This small molecule binds to this protein.
Small molecule (SMILES): Oc1cc(Cl)ccc1Oc1ccc(Cl)cc1Cl

Binding-site contacts:
Ligand atom O17 contacts residue NAD1 of chain 2.E at 2.6 Å (h-bond).
Ligand atom O17 contacts residue LYS190 of chain 2.B at 3.8 Å.
Ligand atom C10 contacts residue ALA224 of chain 2.B at 4.0 Å (hydrophobic).
Ligand atom C3 contacts residue ILE274 of chain 2.B at 3.9 Å (hydrophobic).
Ligand atom CL14 contacts residue ILE274 of chain 2.B at 3.8 Å.
Ligand atom CL15 contacts residue ALA124 of chain 2.B at 3.5 Å.
Ligand atom C4 contacts residue ILE228 of chain 2.B at 4.0 Å (hydrophobic).
Ligand atom C8 contacts residue NAD1 of chain 2.E at 4.1 Å.
Ligand atom C6 contacts residue NAD1 of chain 2.E at 3.5 Å.
Ligand atom C4 contacts residue NAD1 of chain 2.E at 3.4 Å.
Ligand atom C3 contacts residue ILE228 of chain 2.B at 3.9 Å (hydrophobic).
Ligand atom CL16 contacts residue NAD1 of chain 2.E at 3.4 Å.
Ligand atom C12 contacts residue MET186 of chain 2.B at 4.0 Å (hydrophobic).
Ligand atom C1 contacts residue TYR172 of chain 2.B at 3.8 Å (hydrophobic).
Ligand atom CL14 contacts residue PHE273 of chain 2.B at 3.8 Å.
Ligand atom C9 contacts residue ALA122 of chain 2.B at 3.9 Å (hydrophobic).
Ligand atom C1 contacts residue TYR182 of chain 2.B at 3.4 Å (hydrophobic).
Ligand atom CL16 contacts residue ALA224 of chain 2.B at 3.3 Å.
Ligand atom C2 contacts residue NAD1 of chain 2.E at 3.4 Å.
Ligand atom C8 contacts residue ALA224 of chain 2.B at 4.2 Å (hydrophobic).
Ligand atom C3 contacts residue ALA225 of chain 2.B at 3.8 Å (hydrophobic).
Ligand atom C4 contacts residue ALA225 of chain 2.B at 3.7 Å (hydrophobic).
Ligand atom C10 contacts residue ALA122 of chain 2.B at 3.5 Å (hydrophobic).
Ligand atom C13 contacts residue TYR182 of chain 2.B at 4.1 Å (hydrophobic).
Ligand atom O17 contacts residue TYR182 of chain 2.B at 2.5 Å (h-bond).
Ligand atom C9 contacts residue ALA224 of chain 2.B at 3.5 Å (hydrophobic).
Ligand atom C12 contacts residue ILE228 of chain 2.B at 4.1 Å (hydrophobic).
Ligand atom CL14 contacts residue TYR172 of chain 2.B at 3.7 Å.
Ligand atom C1 contacts residue NAD1 of chain 2.E at 3.2 Å.
Ligand atom C6 contacts residue TYR182 of chain 2.B at 3.5 Å (hydrophobic).
Ligand atom C12 contacts residue VAL127 of chain 2.B at 4.0 Å (hydrophobic).
Ligand atom CL16 contacts residue ALA122 of chain 2.B at 3.7 Å.
Ligand atom CL15 contacts residue ASN123 of chain 2.B at 3.9 Å.
Ligand atom O7 contacts residue NAD1 of chain 2.E at 3.3 Å.
Ligand atom CL15 contacts residue VAL127 of chain 2.B at 3.9 Å.
Ligand atom CL14 contacts residue NAD1 of chain 2.E at 3.7 Å.
Ligand atom C3 contacts residue NAD1 of chain 2.E at 3.1 Å.
Ligand atom C5 contacts residue NAD1 of chain 2.E at 3.5 Å.
Ligand atom C13 contacts residue ILE228 of chain 2.B at 3.7 Å (hydrophobic).
Ligand atom O17 contacts residue TYR172 of chain 2.B at 4.2 Å.

Sequence of chain 2.B:
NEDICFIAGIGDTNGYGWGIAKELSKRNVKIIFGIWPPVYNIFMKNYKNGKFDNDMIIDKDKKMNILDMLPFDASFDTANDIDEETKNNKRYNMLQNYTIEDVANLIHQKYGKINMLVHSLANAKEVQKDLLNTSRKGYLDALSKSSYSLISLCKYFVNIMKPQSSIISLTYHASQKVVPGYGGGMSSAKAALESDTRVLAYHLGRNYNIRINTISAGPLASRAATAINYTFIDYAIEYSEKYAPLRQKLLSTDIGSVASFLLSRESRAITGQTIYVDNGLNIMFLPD